Sequence of chain 1.E:
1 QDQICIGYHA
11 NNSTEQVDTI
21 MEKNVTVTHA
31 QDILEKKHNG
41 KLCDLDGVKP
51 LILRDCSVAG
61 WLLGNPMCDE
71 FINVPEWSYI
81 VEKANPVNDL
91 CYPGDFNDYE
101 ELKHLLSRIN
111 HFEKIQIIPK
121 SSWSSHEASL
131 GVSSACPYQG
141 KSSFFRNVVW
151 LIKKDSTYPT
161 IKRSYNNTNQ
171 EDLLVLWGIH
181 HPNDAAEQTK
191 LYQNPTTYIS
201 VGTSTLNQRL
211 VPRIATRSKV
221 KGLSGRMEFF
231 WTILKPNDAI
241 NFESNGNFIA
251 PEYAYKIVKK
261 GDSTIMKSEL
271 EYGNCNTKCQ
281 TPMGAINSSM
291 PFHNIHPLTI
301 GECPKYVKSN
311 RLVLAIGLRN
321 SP

Binding-site contacts:
Ligand atom C3 contacts residue ASN24 of chain 1.E at 3.6 Å.
Ligand atom C4 contacts residue ASN24 of chain 1.E at 4.0 Å.
Ligand atom O7 contacts residue LYS23 of chain 1.E at 4.0 Å.
Ligand atom O6 contacts residue GLN16 of chain 1.E at 4.2 Å.
Ligand atom N2 contacts residue ASN24 of chain 1.E at 2.9 Å (h-bond).
Ligand atom C1 contacts residue ASN24 of chain 1.E at 1.4 Å.
Ligand atom O7 contacts residue ASN24 of chain 1.E at 3.5 Å (h-bond).
Ligand atom C5 contacts residue ASN24 of chain 1.E at 3.6 Å.
Ligand atom O3 contacts residue ASN24 of chain 1.E at 4.5 Å.
Ligand atom C2 contacts residue ASN24 of chain 1.E at 2.2 Å.
Ligand atom O5 contacts residue ASN24 of chain 1.E at 2.4 Å (h-bond).
Ligand atom C1 contacts residue GLN16 of chain 1.E at 4.0 Å.
Ligand atom O5 contacts residue GLN16 of chain 1.E at 3.5 Å (h-bond).
Ligand atom C7 contacts residue ASN24 of chain 1.E at 3.4 Å.

This protein binds this small molecule.
Small molecule (SMILES): CC(=O)N[C@@H]1[C@@H](O)[C@H](O)[C@@H](CO)O[C@H]1O